Binding-site contacts:
Ligand atom O61 contacts residue SER61 of chain 1.G at 3.9 Å.
Ligand atom O4 contacts residue TRP62 of chain 1.G at 4.5 Å.
Ligand atom C11 contacts residue TRP62 of chain 1.G at 3.9 Å (hydrophobic).
Ligand atom C57 contacts residue TRP34 of chain 1.C at 3.5 Å (hydrophobic).
Ligand atom C5 contacts residue TRP62 of chain 1.G at 4.2 Å (hydrophobic).
Ligand atom O49 contacts residue MET40 of chain 1.C at 4.1 Å.
Ligand atom C57 contacts residue PHE69 of chain 1.G at 3.5 Å (hydrophobic).
Ligand atom O61 contacts residue TRP34 of chain 1.C at 3.2 Å.
Ligand atom O49 contacts residue MET44 of chain 1.C at 3.6 Å.
Ligand atom C3 contacts residue PHE69 of chain 1.G at 4.1 Å (hydrophobic).
Ligand atom C6 contacts residue MET40 of chain 1.C at 4.0 Å (hydrophobic).
Ligand atom C57 contacts residue TRP62 of chain 1.G at 4.0 Å (hydrophobic).
Ligand atom O61 contacts residue MET40 of chain 1.C at 4.3 Å.
Ligand atom O2 contacts residue GLY63 of chain 1.G at 4.1 Å.
Ligand atom O5 contacts residue TRP34 of chain 1.C at 4.0 Å.
Ligand atom C28 contacts residue LEU47 of chain 1.C at 4.3 Å (hydrophobic).
Ligand atom C10 contacts residue TRP62 of chain 1.G at 4.2 Å (hydrophobic).
Ligand atom C4 contacts residue MET40 of chain 1.C at 4.0 Å (hydrophobic).
Ligand atom C9 contacts residue TRP62 of chain 1.G at 4.5 Å (hydrophobic).
Ligand atom C8 contacts residue GLY63 of chain 1.G at 3.9 Å.
Ligand atom C4 contacts residue PHE69 of chain 1.G at 4.2 Å (hydrophobic).
Ligand atom O61 contacts residue TRP62 of chain 1.G at 3.2 Å.
Ligand atom C8 contacts residue TRP62 of chain 1.G at 4.2 Å (hydrophobic).
Ligand atom C11 contacts residue GLY63 of chain 1.G at 4.0 Å.
Ligand atom O6 contacts residue GLY63 of chain 1.G at 4.4 Å.
Ligand atom O3 contacts residue PHE69 of chain 1.G at 4.2 Å.
Ligand atom O5 contacts residue MET40 of chain 1.C at 4.2 Å.
Ligand atom O5 contacts residue PHE69 of chain 1.G at 4.2 Å.
Ligand atom C4 contacts residue TRP34 of chain 1.C at 4.2 Å (hydrophobic).

Sequence of chain 1.C:
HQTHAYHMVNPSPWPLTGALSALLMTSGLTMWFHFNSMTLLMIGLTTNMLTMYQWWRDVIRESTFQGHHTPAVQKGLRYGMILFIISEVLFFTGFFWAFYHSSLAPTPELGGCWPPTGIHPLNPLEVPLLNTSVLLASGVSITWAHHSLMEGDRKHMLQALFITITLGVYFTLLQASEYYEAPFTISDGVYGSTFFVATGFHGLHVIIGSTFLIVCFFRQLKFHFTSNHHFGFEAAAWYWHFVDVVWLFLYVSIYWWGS

The protein below binds the small molecule below.
Small molecule (SMILES): CCCCCCCCCCO[C@@H]1O[C@H](CO)[C@@H](O[C@H]2O[C@H](CO)[C@@H](O)[C@H](O)[C@H]2O)[C@H](O)[C@H]1O

Sequence of chain 1.G:
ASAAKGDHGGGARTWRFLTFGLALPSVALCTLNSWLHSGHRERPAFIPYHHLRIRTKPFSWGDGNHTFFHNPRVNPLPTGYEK